Sequence of chain 20.D:
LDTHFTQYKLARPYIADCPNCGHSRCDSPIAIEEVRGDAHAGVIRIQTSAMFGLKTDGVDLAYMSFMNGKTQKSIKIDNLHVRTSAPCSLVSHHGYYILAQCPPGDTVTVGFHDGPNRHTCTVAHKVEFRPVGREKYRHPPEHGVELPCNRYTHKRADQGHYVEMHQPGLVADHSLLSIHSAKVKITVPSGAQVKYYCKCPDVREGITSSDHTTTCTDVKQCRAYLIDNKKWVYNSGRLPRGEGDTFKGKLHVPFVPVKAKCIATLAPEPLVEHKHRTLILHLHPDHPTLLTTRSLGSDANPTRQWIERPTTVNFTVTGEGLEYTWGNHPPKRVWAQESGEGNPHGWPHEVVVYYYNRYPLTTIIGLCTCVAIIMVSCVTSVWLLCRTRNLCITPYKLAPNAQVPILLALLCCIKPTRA

Binding-site contacts:
Ligand atom O6B contacts residue ARG157 of chain 20.D at 3.3 Å (salt-bridge).
Ligand atom C3 contacts residue ARG157 of chain 20.D at 3.7 Å.
Ligand atom C6 contacts residue HIS155 of chain 20.D at 3.4 Å.
Ligand atom O4 contacts residue HIS155 of chain 20.D at 3.5 Å (h-bond).
Ligand atom C6 contacts residue LEU62 of chain 20.D at 3.5 Å (hydrophobic).
Ligand atom SAG contacts residue THR4 of chain 20.D at 3.9 Å.
Ligand atom O5 contacts residue LYS156 of chain 20.D at 3.4 Å.
Ligand atom OAH contacts residue LEU2 of chain 20.D at 2.8 Å (h-bond).
Ligand atom O5 contacts residue ARG157 of chain 20.D at 3.8 Å.
Ligand atom O6A contacts residue SER93 of chain 20.D at 3.2 Å.
Ligand atom C6 contacts residue HIS94 of chain 20.D at 3.9 Å.
Ligand atom OBI contacts residue LYS156 of chain 20.D at 4.0 Å.
Ligand atom C5 contacts residue LEU62 of chain 20.D at 3.8 Å (hydrophobic).
Ligand atom O6B contacts residue LYS156 of chain 20.D at 3.3 Å.
Ligand atom O5B contacts residue LYS156 of chain 20.D at 3.3 Å.
Ligand atom OAH contacts residue THR4 of chain 20.D at 3.7 Å.
Ligand atom OAF contacts residue ALA158 of chain 20.D at 3.3 Å.
Ligand atom O3 contacts residue LYS156 of chain 20.D at 3.0 Å.
Ligand atom SAG contacts residue ARG157 of chain 20.D at 3.6 Å (salt-bridge).
Ligand atom O3 contacts residue ALA158 of chain 20.D at 3.0 Å (h-bond).
Ligand atom O4 contacts residue SER93 of chain 20.D at 3.0 Å (h-bond).
Ligand atom O6A contacts residue HIS94 of chain 20.D at 3.2 Å (h-bond).
Ligand atom O6A contacts residue LEU62 of chain 20.D at 3.4 Å.
Ligand atom O6A contacts residue HIS155 of chain 20.D at 3.8 Å.
Ligand atom OAH contacts residue ASP3 of chain 20.D at 4.0 Å.
Ligand atom O3 contacts residue ARG157 of chain 20.D at 3.3 Å (salt-bridge).
Ligand atom C3 contacts residue LYS156 of chain 20.D at 4.0 Å.
Ligand atom C2 contacts residue ALA158 of chain 20.D at 3.7 Å (hydrophobic).
Ligand atom O6B contacts residue HIS94 of chain 20.D at 4.0 Å.
Ligand atom OAH contacts residue ARG157 of chain 20.D at 3.1 Å (salt-bridge).
Ligand atom OAF contacts residue THR4 of chain 20.D at 2.9 Å (h-bond).
Ligand atom C3 contacts residue ALA158 of chain 20.D at 4.0 Å (hydrophobic).
Ligand atom OAF contacts residue ARG157 of chain 20.D at 2.8 Å (salt-bridge).
Ligand atom C6 contacts residue SER93 of chain 20.D at 4.0 Å.
Ligand atom O4 contacts residue LYS156 of chain 20.D at 3.5 Å.
Ligand atom C4 contacts residue LYS156 of chain 20.D at 4.0 Å.
Ligand atom O6B contacts residue HIS155 of chain 20.D at 3.3 Å (h-bond).
Ligand atom O5 contacts residue HIS155 of chain 20.D at 3.6 Å.
Ligand atom C5 contacts residue HIS155 of chain 20.D at 4.0 Å.
Ligand atom O6B contacts residue LEU62 of chain 20.D at 4.0 Å.

This small molecule binds to this protein.
Small molecule (SMILES): O=C(O)[C@@H]1O[C@H](O[C@H]2[C@@H](OS(=O)(=O)O)O[C@@H](O)[C@H](NS(=O)(=O)O)[C@H]2O)[C@@H](OS(=O)(=O)O)[C@H](O)[C@@H]1O